Binding-site contacts:
Ligand atom N3 contacts residue DG4 of chain 1.D at 3.4 Å (h-bond).
Ligand atom C2 contacts residue DG6 of chain 1.D at 3.2 Å.
Ligand atom O2 contacts residue TYR29 of chain 1.A at 3.4 Å (h-bond).
Ligand atom N3 contacts residue TYR29 of chain 1.A at 3.2 Å (h-bond).
Ligand atom O6 contacts residue DC5 of chain 1.D at 2.9 Å (h-bond).
Ligand atom N3 contacts residue DG6 of chain 1.D at 2.9 Å (h-bond).
Ligand atom OP1 contacts residue GLN156 of chain 1.A at 2.8 Å (h-bond).
Ligand atom OP1 contacts residue GLY162 of chain 1.A at 3.1 Å.
Ligand atom N2 contacts residue DC1 of chain 1.D at 2.5 Å (h-bond).
Ligand atom OP1 contacts residue LEU163 of chain 1.A at 2.9 Å (h-bond).
Ligand atom N3 contacts residue DG4 of chain 1.D at 2.7 Å (h-bond).
Ligand atom O2 contacts residue DG4 of chain 1.D at 3.0 Å (h-bond).
Ligand atom N4 contacts residue DC5 of chain 1.D at 3.1 Å (h-bond).
Ligand atom N2 contacts residue DG2 of chain 1.D at 3.2 Å (h-bond).
Ligand atom N1 contacts residue DC5 of chain 1.D at 2.9 Å (h-bond).
Ligand atom O6 contacts residue DC1 of chain 1.D at 2.5 Å (h-bond).
Ligand atom O4' contacts residue PRO31 of chain 1.A at 3.3 Å.
Ligand atom OP1 contacts residue ARG33 of chain 1.A at 3.1 Å (salt-bridge).
Ligand atom N4 contacts residue DG2 of chain 1.D at 3.0 Å (h-bond).
Ligand atom N3 contacts residue DG6 of chain 1.D at 3.3 Å (h-bond).
Ligand atom C2 contacts residue TYR29 of chain 1.A at 3.0 Å (hydrophobic).
Ligand atom N2 contacts residue DG4 of chain 1.D at 3.1 Å.
Ligand atom N2 contacts residue DC5 of chain 1.D at 2.7 Å (h-bond).
Ligand atom OP1 contacts residue LYS155 of chain 1.A at 3.3 Å (salt-bridge).
Ligand atom O6 contacts residue DG4 of chain 1.D at 3.2 Å (h-bond).
Ligand atom O2 contacts residue DG2 of chain 1.D at 2.7 Å (h-bond).
Ligand atom C6 contacts residue DG4 of chain 1.D at 3.4 Å.
Ligand atom N4 contacts residue DG6 of chain 1.D at 3.0 Å (h-bond).
Ligand atom O6 contacts residue DT3 of chain 1.D at 2.8 Å (h-bond).
Ligand atom C2 contacts residue DG4 of chain 1.D at 3.3 Å.
Ligand atom O6 contacts residue DG2 of chain 1.D at 3.1 Å (h-bond).
Ligand atom C5' contacts residue ASN165 of chain 1.A at 3.4 Å.
Ligand atom C6 contacts residue DC1 of chain 1.D at 3.3 Å.
Ligand atom N1 contacts residue DC1 of chain 1.D at 2.6 Å (h-bond).
Ligand atom N1 contacts residue TYR29 of chain 1.A at 3.3 Å (h-bond).
Ligand atom N2 contacts residue DG6 of chain 1.D at 3.3 Å (h-bond).
Ligand atom OP1 contacts residue GLY164 of chain 1.A at 3.1 Å (h-bond).
Ligand atom O2 contacts residue DG6 of chain 1.D at 2.8 Å (h-bond).
Ligand atom N1 contacts residue DT3 of chain 1.D at 2.7 Å (h-bond).
Ligand atom N3 contacts residue DG2 of chain 1.D at 2.9 Å (h-bond).

A small-molecule ligand and the protein it binds are described below.
Small molecule (SMILES): Cc1cn([C@H]2C[C@H](O[P](=O)(O)OC[C@H]3O[C@@H](n4cnc5c(=O)nc(N)[nH]c54)C[C@@H]3O[P](=O)(O)OC[C@H]3O[C@@H](n4ccc(N)nc4=O)C[C@@H]3O[P](=O)(O)OC[C@H]3O[C@@H](n4cnc5c(=O)nc(N)[nH]c54)C[C@@H]3O)[C@@H](CO[P](=O)(O)O[C@H]3C[C@H](n4cnc5c(=O)nc(N)[nH]c54)O[C@@H]3CO[P](=O)(O)O[C@H]3C[C@H](n4ccc(N)nc4=O)O[C@@H]3CO)O2)c(=O)[nH]c1=O

Sequence of chain 1.A:
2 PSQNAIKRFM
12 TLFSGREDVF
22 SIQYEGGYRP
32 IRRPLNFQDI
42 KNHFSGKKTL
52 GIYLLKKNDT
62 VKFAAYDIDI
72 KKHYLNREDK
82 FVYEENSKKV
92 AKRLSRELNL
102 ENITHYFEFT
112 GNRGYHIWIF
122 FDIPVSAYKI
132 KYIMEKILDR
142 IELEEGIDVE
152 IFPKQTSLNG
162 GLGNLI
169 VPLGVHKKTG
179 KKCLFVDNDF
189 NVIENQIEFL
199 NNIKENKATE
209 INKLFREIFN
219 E